Sequence of chain 1.F:
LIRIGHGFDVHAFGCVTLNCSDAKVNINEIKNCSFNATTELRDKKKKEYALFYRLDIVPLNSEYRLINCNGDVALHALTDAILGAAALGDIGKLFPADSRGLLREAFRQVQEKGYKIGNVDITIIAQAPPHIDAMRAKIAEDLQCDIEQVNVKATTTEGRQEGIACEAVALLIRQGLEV

A protein and the small-molecule ligand that binds it are described below.
Small molecule (SMILES): CC(=O)N[C@H]1[C@H](O[C@H]2[C@H](O)[C@@H](NC(C)=O)CO[C@@H]2CO)O[C@H](CO)[C@@H](O[C@@H]2O[C@H](CO)[C@@H](O)[C@H](O)[C@@H]2O)[C@@H]1O

Binding-site contacts:
Ligand atom C7 contacts residue ASN54 of chain 1.C at 4.1 Å.
Ligand atom O7 contacts residue NAG1 of chain 1.Q at 4.2 Å.
Ligand atom C1 contacts residue ASN54 of chain 1.C at 4.2 Å.
Ligand atom C5 contacts residue ASN20 of chain 1.F at 3.7 Å.
Ligand atom O4 contacts residue GLY55 of chain 1.C at 3.6 Å.
Ligand atom O7 contacts residue NAG2 of chain 1.Q at 3.8 Å.
Ligand atom C7 contacts residue NAG2 of chain 1.Q at 4.3 Å.
Ligand atom C5 contacts residue GLY56 of chain 1.C at 4.4 Å.
Ligand atom C2 contacts residue ASN20 of chain 1.F at 2.5 Å.
Ligand atom O6 contacts residue MAN7 of chain 1.Q at 1.9 Å (h-bond).
Ligand atom C7 contacts residue ASN20 of chain 1.F at 3.3 Å.
Ligand atom O5 contacts residue ASN20 of chain 1.F at 2.4 Å (h-bond).
Ligand atom O5 contacts residue MAN7 of chain 1.Q at 4.3 Å.
Ligand atom N2 contacts residue ASN20 of chain 1.F at 2.8 Å (h-bond).
Ligand atom C3 contacts residue GLY55 of chain 1.C at 4.2 Å.
Ligand atom C8 contacts residue ARG72 of chain 1.C at 4.2 Å.
Ligand atom C2 contacts residue ASN54 of chain 1.C at 3.7 Å.
Ligand atom C3 contacts residue ASN20 of chain 1.F at 3.8 Å.
Ligand atom O3 contacts residue GLY56 of chain 1.C at 4.4 Å.
Ligand atom C6 contacts residue MAN7 of chain 1.Q at 2.8 Å.
Ligand atom O7 contacts residue ASN54 of chain 1.C at 3.1 Å (h-bond).
Ligand atom C8 contacts residue ASN20 of chain 1.F at 4.4 Å.
Ligand atom C4 contacts residue ASN20 of chain 1.F at 4.3 Å.
Ligand atom C6 contacts residue ASN54 of chain 1.C at 4.2 Å.
Ligand atom C5 contacts residue MAN7 of chain 1.Q at 3.7 Å.
Ligand atom O7 contacts residue ASN20 of chain 1.F at 3.5 Å (h-bond).
Ligand atom O5 contacts residue MAN7 of chain 1.Q at 4.3 Å.
Ligand atom C1 contacts residue ASN20 of chain 1.F at 1.4 Å.
Ligand atom O5 contacts residue ASN54 of chain 1.C at 4.2 Å.
Ligand atom C4 contacts residue ASN54 of chain 1.C at 4.4 Å.
Ligand atom O6 contacts residue ASN54 of chain 1.C at 4.1 Å.
Ligand atom C4 contacts residue GLY55 of chain 1.C at 4.2 Å.
Ligand atom N2 contacts residue ASN54 of chain 1.C at 4.0 Å.
Ligand atom C5 contacts residue GLY55 of chain 1.C at 4.0 Å.

Sequence of chain 1.C:
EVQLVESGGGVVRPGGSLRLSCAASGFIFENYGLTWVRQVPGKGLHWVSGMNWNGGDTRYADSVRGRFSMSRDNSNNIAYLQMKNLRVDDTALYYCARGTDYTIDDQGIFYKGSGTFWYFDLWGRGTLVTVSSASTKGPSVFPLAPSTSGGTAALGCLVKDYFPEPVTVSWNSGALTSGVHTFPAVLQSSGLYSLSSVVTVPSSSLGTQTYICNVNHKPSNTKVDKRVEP